A small-molecule ligand and the protein it binds are described below.
Small molecule (SMILES): N[C@@H](C[C@]1(C(=O)O)C[C@H]2OC[C@@H](O)[C@@H](O)[C@H]2O1)C(=O)O

Sequence of chain 1.B:
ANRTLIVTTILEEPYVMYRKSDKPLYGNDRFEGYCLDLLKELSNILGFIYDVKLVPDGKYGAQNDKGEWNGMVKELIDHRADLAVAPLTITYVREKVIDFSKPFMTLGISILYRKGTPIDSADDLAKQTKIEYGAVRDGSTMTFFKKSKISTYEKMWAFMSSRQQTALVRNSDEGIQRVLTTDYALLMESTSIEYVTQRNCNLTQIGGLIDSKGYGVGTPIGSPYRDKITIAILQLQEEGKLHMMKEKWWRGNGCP

Binding-site contacts:
Ligand atom OAC contacts residue SER192 of chain 1.B at 3.3 Å (h-bond).
Ligand atom CAD contacts residue THR141 of chain 1.B at 3.4 Å.
Ligand atom CB contacts residue TYR60 of chain 1.B at 3.5 Å (hydrophobic).
Ligand atom CAF contacts residue SER192 of chain 1.B at 3.5 Å.
Ligand atom OAE contacts residue THR141 of chain 1.B at 3.0 Å (h-bond).
Ligand atom O contacts residue PRO87 of chain 1.B at 3.5 Å (h-bond).
Ligand atom C contacts residue SER140 of chain 1.B at 3.2 Å.
Ligand atom CA contacts residue THR89 of chain 1.B at 3.5 Å.
Ligand atom OAC contacts residue TYR215 of chain 1.B at 3.2 Å (h-bond).
Ligand atom CAO contacts residue SER172 of chain 1.B at 3.6 Å.
Ligand atom OXT contacts residue GLY139 of chain 1.B at 3.3 Å.
Ligand atom C contacts residue TYR60 of chain 1.B at 3.5 Å (hydrophobic).
Ligand atom O contacts residue THR89 of chain 1.B at 2.9 Å (h-bond).
Ligand atom OAP contacts residue VAL136 of chain 1.B at 3.5 Å.
Ligand atom OXT contacts residue SER140 of chain 1.B at 2.8 Å (h-bond).
Ligand atom N contacts residue THR89 of chain 1.B at 2.9 Å (h-bond).
Ligand atom C contacts residue ARG94 of chain 1.B at 3.4 Å.
Ligand atom OAE contacts residue SER140 of chain 1.B at 3.2 Å (h-bond).
Ligand atom O contacts residue ARG94 of chain 1.B at 2.8 Å (salt-bridge).
Ligand atom OAI contacts residue GLU189 of chain 1.B at 3.1 Å (salt-bridge).
Ligand atom CAF contacts residue MET188 of chain 1.B at 3.7 Å (hydrophobic).
Ligand atom OAA contacts residue THR141 of chain 1.B at 2.7 Å (h-bond).
Ligand atom CA contacts residue GLU189 of chain 1.B at 3.7 Å.
Ligand atom N contacts residue PRO87 of chain 1.B at 2.9 Å (h-bond).
Ligand atom CAQ contacts residue GLU12 of chain 1.B at 3.5 Å.
Ligand atom OAB contacts residue GLU189 of chain 1.B at 2.8 Å (salt-bridge).
Ligand atom OXT contacts residue ARG94 of chain 1.B at 2.8 Å (salt-bridge).
Ligand atom CAH contacts residue GLU12 of chain 1.B at 3.6 Å.
Ligand atom OXT contacts residue TYR60 of chain 1.B at 3.3 Å.
Ligand atom OAB contacts residue MET188 of chain 1.B at 3.7 Å.
Ligand atom O contacts residue LEU88 of chain 1.B at 3.5 Å.
Ligand atom CAR contacts residue TYR60 of chain 1.B at 3.6 Å (hydrophobic).
Ligand atom N contacts residue GLU189 of chain 1.B at 2.8 Å (salt-bridge).
Ligand atom CAG contacts residue SER192 of chain 1.B at 3.4 Å.
Ligand atom O contacts residue TYR60 of chain 1.B at 3.5 Å.
Ligand atom OAA contacts residue GLU189 of chain 1.B at 3.7 Å.
Ligand atom CA contacts residue SER140 of chain 1.B at 3.2 Å.
Ligand atom C contacts residue THR89 of chain 1.B at 3.7 Å.
Ligand atom OAE contacts residue GLY139 of chain 1.B at 3.6 Å.
Ligand atom OAC contacts residue GLU189 of chain 1.B at 2.8 Å (salt-bridge).